Binding-site contacts:
Ligand atom O16 contacts residue ILE99 of chain 14.A at 3.6 Å.
Ligand atom C15 contacts residue ILE123 of chain 14.A at 3.6 Å (hydrophobic).
Ligand atom C09 contacts residue LEU101 of chain 14.A at 3.8 Å (hydrophobic).
Ligand atom C28 contacts residue TYR145 of chain 14.A at 3.3 Å (hydrophobic).
Ligand atom C01 contacts residue THR207 of chain 14.A at 2.9 Å.
Ligand atom C14 contacts residue HIS237 of chain 14.A at 3.5 Å.
Ligand atom C04 contacts residue MET213 of chain 14.A at 3.9 Å (hydrophobic).
Ligand atom N07 contacts residue LEU101 of chain 14.A at 3.7 Å.
Ligand atom C22 contacts residue ILE123 of chain 14.A at 3.6 Å (hydrophobic).
Ligand atom C28 contacts residue ALA167 of chain 14.A at 3.1 Å (hydrophobic).
Ligand atom C18 contacts residue ILE99 of chain 14.A at 3.8 Å (hydrophobic).
Ligand atom C19 contacts residue LEU182 of chain 14.A at 3.6 Å (hydrophobic).
Ligand atom C28 contacts residue MET144 of chain 14.A at 3.8 Å (hydrophobic).
Ligand atom O23 contacts residue LEU216 of chain 14.A at 3.7 Å.
Ligand atom N08 contacts residue LEU101 of chain 14.A at 3.8 Å.
Ligand atom C12 contacts residue ILE99 of chain 14.A at 3.7 Å (hydrophobic).
Ligand atom C09 contacts residue TYR191 of chain 14.A at 3.6 Å (hydrophobic).
Ligand atom C15 contacts residue LEU182 of chain 14.A at 3.7 Å (hydrophobic).
Ligand atom C14 contacts residue SER121 of chain 14.A at 3.5 Å.
Ligand atom C19 contacts residue TYR145 of chain 14.A at 3.2 Å (hydrophobic).
Ligand atom N06 contacts residue LEU101 of chain 14.A at 3.2 Å.
Ligand atom C21 contacts residue ILE123 of chain 14.A at 3.8 Å (hydrophobic).
Ligand atom C01 contacts residue TYR192 of chain 14.A at 2.9 Å (hydrophobic).
Ligand atom C25 contacts residue PHE180 of chain 14.A at 3.5 Å (hydrophobic).
Ligand atom C28 contacts residue TYR143 of chain 14.A at 3.4 Å (hydrophobic).
Ligand atom C18 contacts residue TYR145 of chain 14.A at 3.8 Å (hydrophobic).
Ligand atom N24 contacts residue LEU216 of chain 14.A at 3.5 Å.
Ligand atom C17 contacts residue ILE99 of chain 14.A at 3.8 Å (hydrophobic).
Ligand atom C04 contacts residue ASN211 of chain 14.A at 3.4 Å.
Ligand atom C27 contacts residue PHE180 of chain 14.A at 3.2 Å (hydrophobic).
Ligand atom C18 contacts residue LEU182 of chain 14.A at 3.2 Å (hydrophobic).
Ligand atom C05 contacts residue LEU101 of chain 14.A at 3.9 Å (hydrophobic).
Ligand atom C03 contacts residue ASN211 of chain 14.A at 3.1 Å.
Ligand atom C17 contacts residue LEU182 of chain 14.A at 3.7 Å (hydrophobic).
Ligand atom N24 contacts residue PHE180 of chain 14.A at 3.6 Å.
Ligand atom C22 contacts residue ILE99 of chain 14.A at 3.9 Å (hydrophobic).
Ligand atom C10 contacts residue TYR191 of chain 14.A at 3.7 Å (hydrophobic).
Ligand atom O26 contacts residue PHE180 of chain 14.A at 3.7 Å.
Ligand atom C13 contacts residue MET213 of chain 14.A at 3.4 Å (hydrophobic).
Ligand atom O26 contacts residue TYR145 of chain 14.A at 3.2 Å.

Sequence of chain 14.A:
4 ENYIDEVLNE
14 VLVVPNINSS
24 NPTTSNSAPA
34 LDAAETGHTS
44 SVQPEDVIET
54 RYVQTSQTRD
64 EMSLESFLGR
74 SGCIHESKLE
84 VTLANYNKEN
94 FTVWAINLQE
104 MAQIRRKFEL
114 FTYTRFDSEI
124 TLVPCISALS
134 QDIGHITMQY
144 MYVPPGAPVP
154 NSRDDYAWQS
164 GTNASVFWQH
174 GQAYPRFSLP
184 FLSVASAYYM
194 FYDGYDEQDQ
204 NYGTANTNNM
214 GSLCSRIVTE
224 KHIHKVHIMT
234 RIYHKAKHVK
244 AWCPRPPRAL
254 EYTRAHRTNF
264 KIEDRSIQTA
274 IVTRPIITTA

The small molecule below binds the protein below.
Small molecule (SMILES): CCOc1noc2cc(OCCC3CCN(c4ccc(C)nn4)CC3)ccc12